This small molecule binds to this protein.
Small molecule (SMILES): O[C@@H]1[C@@H](O)[C@H](O[C@@H]2CO[C@@H](O)[C@H](O)[C@H]2O)OC[C@H]1O

Binding-site contacts:
Ligand atom C1 contacts residue ASP122 of chain 1.A at 3.7 Å.
Ligand atom C1 contacts residue GLY96 of chain 1.A at 3.9 Å.
Ligand atom O2 contacts residue LYS118 of chain 1.A at 3.4 Å (salt-bridge).
Ligand atom C2 contacts residue ASP119 of chain 1.A at 3.6 Å.
Ligand atom O1 contacts residue ARG97 of chain 1.A at 4.5 Å.
Ligand atom C1 contacts residue LYS120 of chain 1.A at 4.1 Å.
Ligand atom O2 contacts residue LYS120 of chain 1.A at 4.1 Å.
Ligand atom C1 contacts residue ASP119 of chain 1.A at 4.2 Å.
Ligand atom C4 contacts residue ARG97 of chain 1.A at 4.0 Å.
Ligand atom C2 contacts residue GLY96 of chain 1.A at 3.7 Å.
Ligand atom O2 contacts residue ARG97 of chain 1.A at 3.3 Å (salt-bridge).
Ligand atom O2 contacts residue ASP119 of chain 1.A at 2.6 Å (salt-bridge).
Ligand atom O5 contacts residue ARG97 of chain 1.A at 3.5 Å (salt-bridge).
Ligand atom C3 contacts residue ASP119 of chain 1.A at 3.6 Å.
Ligand atom O3 contacts residue ASP122 of chain 1.A at 2.4 Å (salt-bridge).
Ligand atom C3 contacts residue ASP122 of chain 1.A at 3.4 Å.
Ligand atom C3 contacts residue ARG97 of chain 1.A at 3.8 Å.
Ligand atom O1 contacts residue GLY96 of chain 1.A at 3.1 Å.
Ligand atom C2 contacts residue ARG97 of chain 1.A at 3.8 Å.
Ligand atom C4 contacts residue ASP122 of chain 1.A at 3.7 Å.
Ligand atom C5 contacts residue ASP122 of chain 1.A at 4.0 Å.
Ligand atom O4 contacts residue ASP122 of chain 1.A at 3.1 Å (salt-bridge).
Ligand atom O5 contacts residue ASP122 of chain 1.A at 3.0 Å (salt-bridge).
Ligand atom O3 contacts residue LYS118 of chain 1.A at 3.6 Å.
Ligand atom C5 contacts residue LYS120 of chain 1.A at 4.0 Å.
Ligand atom O4 contacts residue ARG97 of chain 1.A at 4.4 Å.
Ligand atom O2 contacts residue GLY96 of chain 1.A at 3.0 Å.
Ligand atom O3 contacts residue ARG97 of chain 1.A at 2.8 Å (salt-bridge).
Ligand atom O3 contacts residue HIS186 of chain 1.A at 4.5 Å.
Ligand atom O3 contacts residue ASP119 of chain 1.A at 4.1 Å.
Ligand atom C5 contacts residue ARG97 of chain 1.A at 4.0 Å.
Ligand atom O1 contacts residue LYS120 of chain 1.A at 3.7 Å.
Ligand atom C3 contacts residue LYS120 of chain 1.A at 4.5 Å.
Ligand atom O5 contacts residue LYS120 of chain 1.A at 4.5 Å.
Ligand atom C2 contacts residue ASP122 of chain 1.A at 3.9 Å.

Sequence of chain 1.A:
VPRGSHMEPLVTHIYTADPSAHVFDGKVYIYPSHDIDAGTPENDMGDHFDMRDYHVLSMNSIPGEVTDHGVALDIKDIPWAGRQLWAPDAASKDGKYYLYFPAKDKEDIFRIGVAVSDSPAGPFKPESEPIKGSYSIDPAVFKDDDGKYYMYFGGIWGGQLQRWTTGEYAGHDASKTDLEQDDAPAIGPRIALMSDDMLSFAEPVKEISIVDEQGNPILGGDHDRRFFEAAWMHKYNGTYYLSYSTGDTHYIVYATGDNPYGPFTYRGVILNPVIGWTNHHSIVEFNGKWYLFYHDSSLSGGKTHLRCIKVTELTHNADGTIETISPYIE